Sequence of chain 8.A:
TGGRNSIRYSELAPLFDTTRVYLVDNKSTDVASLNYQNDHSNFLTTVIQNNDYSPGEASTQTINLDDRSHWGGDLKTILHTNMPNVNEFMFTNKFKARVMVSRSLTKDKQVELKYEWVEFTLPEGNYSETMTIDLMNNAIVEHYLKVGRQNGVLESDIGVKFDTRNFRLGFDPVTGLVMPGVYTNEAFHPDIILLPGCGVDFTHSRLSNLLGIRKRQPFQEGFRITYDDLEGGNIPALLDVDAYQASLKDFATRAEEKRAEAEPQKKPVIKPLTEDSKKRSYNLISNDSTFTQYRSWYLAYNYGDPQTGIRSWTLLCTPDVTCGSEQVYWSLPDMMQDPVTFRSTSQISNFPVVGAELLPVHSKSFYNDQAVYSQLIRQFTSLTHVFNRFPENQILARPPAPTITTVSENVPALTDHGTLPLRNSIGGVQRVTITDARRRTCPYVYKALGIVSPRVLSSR

A small-molecule ligand and the protein it binds are described below.
Small molecule (SMILES): CCCCCCCCCCCC[N+](C)(C)CCCS(=O)(=O)O

Binding-site contacts:
Ligand atom C2 contacts residue TRP374 of chain 8.A at 4.0 Å (hydrophobic).
Ligand atom C1 contacts residue TRP374 of chain 8.A at 3.3 Å (hydrophobic).
Ligand atom O3S contacts residue ARG224 of chain 8.A at 3.8 Å.
Ligand atom O1S contacts residue LYS215 of chain 8.A at 3.9 Å.
Ligand atom S1 contacts residue TRP374 of chain 8.A at 4.4 Å.
Ligand atom S1 contacts residue GLY222 of chain 8.A at 3.8 Å.
Ligand atom O2S contacts residue GLY222 of chain 8.A at 3.4 Å (h-bond).
Ligand atom O2S contacts residue LYS215 of chain 8.A at 3.1 Å (salt-bridge).
Ligand atom O1S contacts residue PHE223 of chain 8.A at 3.2 Å.
Ligand atom O1S contacts residue GLY222 of chain 8.A at 3.0 Å (h-bond).
Ligand atom C3 contacts residue ASP229 of chain 8.A at 4.4 Å.
Ligand atom C1 contacts residue ARG224 of chain 8.A at 4.1 Å.
Ligand atom C2 contacts residue ARG224 of chain 8.A at 4.0 Å.
Ligand atom S1 contacts residue ARG224 of chain 8.A at 4.0 Å.
Ligand atom N1 contacts residue TRP374 of chain 8.A at 3.5 Å.
Ligand atom O1S contacts residue TRP374 of chain 8.A at 4.0 Å.
Ligand atom O1S contacts residue ARG224 of chain 8.A at 2.9 Å (salt-bridge).
Ligand atom S1 contacts residue LYS215 of chain 8.A at 4.1 Å.
Ligand atom C3 contacts residue TRP374 of chain 8.A at 4.0 Å (hydrophobic).